Sequence of chain 1.A:
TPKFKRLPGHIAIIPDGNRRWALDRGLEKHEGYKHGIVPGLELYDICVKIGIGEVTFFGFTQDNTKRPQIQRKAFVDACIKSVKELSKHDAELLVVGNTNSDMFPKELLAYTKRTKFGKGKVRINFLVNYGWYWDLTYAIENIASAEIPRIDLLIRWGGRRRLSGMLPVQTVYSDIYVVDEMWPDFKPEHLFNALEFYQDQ

A small-molecule ligand and the protein it binds are described below.
Small molecule (SMILES): CC(C)=CCO[P](=O)(O)OP(=O)(O)O

Binding-site contacts:
Ligand atom PB contacts residue GLY24 of chain 1.A at 3.8 Å.
Ligand atom O1 contacts residue GLY24 of chain 1.A at 3.4 Å (h-bond).
Ligand atom O1 contacts residue ASP23 of chain 1.A at 3.5 Å (salt-bridge).
Ligand atom O3B contacts residue GLY24 of chain 1.A at 3.5 Å (h-bond).
Ligand atom O1A contacts residue ARG26 of chain 1.A at 3.3 Å.
Ligand atom C2 contacts residue DMA1 of chain 1.D at 3.8 Å.
Ligand atom O2A contacts residue MG1 of chain 1.E at 2.2 Å.
Ligand atom PA contacts residue ASP23 of chain 1.A at 3.8 Å.
Ligand atom C1 contacts residue ASN25 of chain 1.A at 3.3 Å.
Ligand atom C5 contacts residue ARG74 of chain 1.A at 3.5 Å.
Ligand atom O3A contacts residue MG1 of chain 1.E at 3.6 Å.
Ligand atom O2B contacts residue ARG26 of chain 1.A at 2.8 Å (salt-bridge).
Ligand atom O1A contacts residue ARG74 of chain 1.A at 2.8 Å (salt-bridge).
Ligand atom O2B contacts residue MG1 of chain 1.E at 3.6 Å.
Ligand atom O3A contacts residue ASN25 of chain 1.A at 3.3 Å (h-bond).
Ligand atom O3B contacts residue ARG27 of chain 1.A at 2.9 Å (salt-bridge).
Ligand atom PA contacts residue ARG74 of chain 1.A at 3.7 Å.
Ligand atom C4 contacts residue GLY66 of chain 1.A at 3.5 Å.
Ligand atom O2A contacts residue ARG74 of chain 1.A at 3.1 Å (salt-bridge).
Ligand atom O1B contacts residue ARG26 of chain 1.A at 3.4 Å (salt-bridge).
Ligand atom O1B contacts residue ARG27 of chain 1.A at 2.8 Å (salt-bridge).
Ligand atom C1 contacts residue ASP23 of chain 1.A at 3.5 Å.
Ligand atom C2 contacts residue ASN25 of chain 1.A at 3.4 Å.
Ligand atom O3B contacts residue MG1 of chain 1.E at 2.2 Å.
Ligand atom O1A contacts residue TYR40 of chain 1.A at 2.6 Å (h-bond).
Ligand atom PB contacts residue MG1 of chain 1.E at 3.3 Å.
Ligand atom O1B contacts residue GLY24 of chain 1.A at 3.3 Å.
Ligand atom O3B contacts residue ASP23 of chain 1.A at 2.9 Å (salt-bridge).
Ligand atom O2A contacts residue DMA1 of chain 1.D at 3.0 Å (h-bond).
Ligand atom C2 contacts residue TYR40 of chain 1.A at 3.6 Å (hydrophobic).
Ligand atom C1 contacts residue PRO22 of chain 1.A at 3.6 Å (hydrophobic).
Ligand atom O3A contacts residue GLY24 of chain 1.A at 3.7 Å.
Ligand atom PA contacts residue MG1 of chain 1.E at 3.4 Å.
Ligand atom C5 contacts residue DMA1 of chain 1.D at 3.7 Å.
Ligand atom O1 contacts residue ASN25 of chain 1.A at 3.1 Å (h-bond).
Ligand atom O2A contacts residue ASP23 of chain 1.A at 3.0 Å (salt-bridge).
Ligand atom C1 contacts residue DMA1 of chain 1.D at 3.7 Å.
Ligand atom O3A contacts residue ARG26 of chain 1.A at 3.1 Å (salt-bridge).
Ligand atom PB contacts residue ARG27 of chain 1.A at 3.6 Å.
Ligand atom C5 contacts residue ASN71 of chain 1.A at 3.3 Å.